This small molecule binds to this protein.
Small molecule (SMILES): CC(C)[C@H](NC(=O)[C@@H](NC(=O)[C@H](C)NC(=O)[C@@H]1CCCN1C(=O)[C@@H](N)Cc1ccccc1)[C@@H](C)OP(=O)(O)O)C(=O)O

Sequence of chain 1.A:
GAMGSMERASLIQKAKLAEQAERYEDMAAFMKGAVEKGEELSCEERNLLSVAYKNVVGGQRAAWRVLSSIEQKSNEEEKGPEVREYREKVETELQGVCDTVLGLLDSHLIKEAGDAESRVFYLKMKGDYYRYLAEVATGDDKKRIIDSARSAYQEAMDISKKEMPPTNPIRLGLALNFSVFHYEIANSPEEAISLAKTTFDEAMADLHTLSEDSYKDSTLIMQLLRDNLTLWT

Binding-site contacts:
Ligand atom CB contacts residue ASN231 of chain 1.A at 3.6 Å.
Ligand atom CG2 contacts residue VAL183 of chain 1.A at 3.7 Å (hydrophobic).
Ligand atom C contacts residue ASN180 of chain 1.A at 3.6 Å.
Ligand atom O contacts residue LYS54 of chain 1.A at 3.4 Å (salt-bridge).
Ligand atom O1P contacts residue LYS54 of chain 1.A at 3.4 Å (salt-bridge).
Ligand atom CA contacts residue ASN231 of chain 1.A at 3.7 Å.
Ligand atom P contacts residue ARG134 of chain 1.A at 3.8 Å.
Ligand atom CZ contacts residue ARG65 of chain 1.A at 3.4 Å.
Ligand atom C contacts residue ASN231 of chain 1.A at 3.7 Å.
Ligand atom CD2 contacts residue ARG65 of chain 1.A at 3.4 Å.
Ligand atom OXT contacts residue LYS54 of chain 1.A at 3.7 Å.
Ligand atom CE2 contacts residue ARG65 of chain 1.A at 3.6 Å.
Ligand atom CG contacts residue VAL183 of chain 1.A at 3.8 Å (hydrophobic).
Ligand atom CG contacts residue ARG65 of chain 1.A at 3.1 Å.
Ligand atom N contacts residue ASN231 of chain 1.A at 2.9 Å (h-bond).
Ligand atom O contacts residue VAL183 of chain 1.A at 3.5 Å.
Ligand atom P contacts residue ARG61 of chain 1.A at 3.6 Å.
Ligand atom CG1 contacts residue LEU227 of chain 1.A at 3.5 Å (hydrophobic).
Ligand atom CA contacts residue ASN180 of chain 1.A at 3.2 Å.
Ligand atom O contacts residue LYS127 of chain 1.A at 2.8 Å (salt-bridge).
Ligand atom P contacts residue TYR135 of chain 1.A at 3.7 Å.
Ligand atom O3P contacts residue TYR135 of chain 1.A at 2.6 Å (h-bond).
Ligand atom C contacts residue LYS127 of chain 1.A at 3.7 Å.
Ligand atom CA contacts residue LEU179 of chain 1.A at 3.8 Å (hydrophobic).
Ligand atom OXT contacts residue NK61 of chain 1.E at 3.6 Å.
Ligand atom N contacts residue ASN180 of chain 1.A at 2.9 Å (h-bond).
Ligand atom O2P contacts residue ARG134 of chain 1.A at 2.8 Å (salt-bridge).
Ligand atom O contacts residue ASN231 of chain 1.A at 3.0 Å (h-bond).
Ligand atom CA contacts residue ASN231 of chain 1.A at 3.6 Å.
Ligand atom O3P contacts residue ARG134 of chain 1.A at 2.9 Å (salt-bridge).
Ligand atom O2P contacts residue ARG61 of chain 1.A at 2.9 Å (salt-bridge).
Ligand atom CB contacts residue ASN231 of chain 1.A at 3.6 Å.
Ligand atom O contacts residue ASN180 of chain 1.A at 2.9 Å (h-bond).
Ligand atom CB contacts residue ASN180 of chain 1.A at 3.2 Å.
Ligand atom CG2 contacts residue GLY176 of chain 1.A at 3.5 Å.
Ligand atom O contacts residue LEU179 of chain 1.A at 3.5 Å.
Ligand atom O1P contacts residue ARG61 of chain 1.A at 2.9 Å (salt-bridge).
Ligand atom CG2 contacts residue ASN180 of chain 1.A at 3.6 Å.
Ligand atom CD1 contacts residue ARG65 of chain 1.A at 3.0 Å.
Ligand atom CE1 contacts residue ARG65 of chain 1.A at 3.1 Å.